A small-molecule ligand and the protein it binds are described below.
Small molecule (SMILES): COc1ccc(C[C@H](NC(=O)[C@H](C)NC(=O)CN2CCOCC2)C(=O)N[C@@H](CCC2CCCCC2)[C@@H](O)C(C)(C)O)cc1

Sequence of chain 1.K:
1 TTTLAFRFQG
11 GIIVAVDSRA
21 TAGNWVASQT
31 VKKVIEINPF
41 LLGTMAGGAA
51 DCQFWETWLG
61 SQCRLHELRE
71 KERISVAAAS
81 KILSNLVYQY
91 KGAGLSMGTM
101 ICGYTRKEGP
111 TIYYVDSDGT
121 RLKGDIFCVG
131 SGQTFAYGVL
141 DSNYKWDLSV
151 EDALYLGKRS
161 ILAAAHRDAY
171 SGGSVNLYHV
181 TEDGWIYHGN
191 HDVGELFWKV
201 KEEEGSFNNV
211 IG

Binding-site contacts:
Ligand atom C42 contacts residue GLY47 of chain 1.K at 3.6 Å.
Ligand atom C42 contacts residue GLY48 of chain 1.K at 3.6 Å.
Ligand atom C6 contacts residue LYS32 of chain 1.K at 3.4 Å.
Ligand atom C2 contacts residue ALA49 of chain 1.K at 3.6 Å (hydrophobic).
Ligand atom C33 contacts residue VAL128 of chain 1.L at 3.6 Å (hydrophobic).
Ligand atom O13 contacts residue THR1 of chain 1.K at 3.2 Å (h-bond).
Ligand atom C10 contacts residue THR1 of chain 1.K at 3.7 Å.
Ligand atom C8 contacts residue THR1 of chain 1.K at 2.4 Å.
Ligand atom C4 contacts residue LYS33 of chain 1.K at 3.7 Å.
Ligand atom C10 contacts residue TYR170 of chain 1.K at 3.8 Å (hydrophobic).
Ligand atom C8 contacts residue GLY47 of chain 1.K at 3.8 Å.
Ligand atom C27 contacts residue THR21 of chain 1.K at 3.4 Å.
Ligand atom O21 contacts residue MES1 of chain 1.KA at 3.0 Å (h-bond).
Ligand atom C12 contacts residue THR1 of chain 1.K at 2.5 Å.
Ligand atom C11 contacts residue THR1 of chain 1.K at 1.5 Å.
Ligand atom C12 contacts residue MES1 of chain 1.KA at 3.4 Å.
Ligand atom O49 contacts residue THR21 of chain 1.K at 2.9 Å (h-bond).
Ligand atom C9 contacts residue MES1 of chain 1.KA at 3.7 Å.
Ligand atom C7 contacts residue GLY47 of chain 1.K at 3.6 Å.
Ligand atom C3 contacts residue ALA49 of chain 1.K at 3.8 Å (hydrophobic).
Ligand atom N22 contacts residue THR1 of chain 1.K at 3.7 Å.
Ligand atom C23 contacts residue GLY47 of chain 1.K at 3.5 Å.
Ligand atom N22 contacts residue GLY47 of chain 1.K at 2.8 Å (h-bond).
Ligand atom C11 contacts residue MES1 of chain 1.KA at 3.8 Å.
Ligand atom C1 contacts residue ALA49 of chain 1.K at 3.8 Å (hydrophobic).
Ligand atom C10 contacts residue THR21 of chain 1.K at 3.2 Å.
Ligand atom C11 contacts residue TYR170 of chain 1.K at 2.7 Å (hydrophobic).
Ligand atom O21 contacts residue THR1 of chain 1.K at 2.3 Å (h-bond).
Ligand atom O39 contacts residue ALA49 of chain 1.K at 3.0 Å (h-bond).
Ligand atom C24 contacts residue GLY47 of chain 1.K at 3.4 Å.
Ligand atom O21 contacts residue GLY47 of chain 1.K at 3.0 Å (h-bond).
Ligand atom O13 contacts residue MES1 of chain 1.KA at 2.5 Å (h-bond).
Ligand atom C5 contacts residue MET45 of chain 1.K at 3.4 Å (hydrophobic).
Ligand atom N28 contacts residue ASP126 of chain 1.L at 3.3 Å (salt-bridge).
Ligand atom C11 contacts residue SER131 of chain 1.K at 3.3 Å.
Ligand atom O49 contacts residue ALA20 of chain 1.K at 3.3 Å.
Ligand atom N25 contacts residue THR21 of chain 1.K at 2.8 Å (h-bond).
Ligand atom C26 contacts residue THR21 of chain 1.K at 3.6 Å.
Ligand atom C7 contacts residue THR1 of chain 1.K at 2.8 Å.
Ligand atom C9 contacts residue THR1 of chain 1.K at 1.4 Å.

Sequence of chain 1.L:
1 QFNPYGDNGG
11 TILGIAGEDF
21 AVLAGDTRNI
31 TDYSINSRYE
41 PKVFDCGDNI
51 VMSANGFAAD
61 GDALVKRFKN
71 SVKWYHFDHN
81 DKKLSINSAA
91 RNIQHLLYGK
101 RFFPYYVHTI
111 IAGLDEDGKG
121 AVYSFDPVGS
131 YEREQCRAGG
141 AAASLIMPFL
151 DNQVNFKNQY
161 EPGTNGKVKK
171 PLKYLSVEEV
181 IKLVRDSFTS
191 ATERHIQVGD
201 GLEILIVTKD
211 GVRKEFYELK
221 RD